Sequence of chain 1.D:
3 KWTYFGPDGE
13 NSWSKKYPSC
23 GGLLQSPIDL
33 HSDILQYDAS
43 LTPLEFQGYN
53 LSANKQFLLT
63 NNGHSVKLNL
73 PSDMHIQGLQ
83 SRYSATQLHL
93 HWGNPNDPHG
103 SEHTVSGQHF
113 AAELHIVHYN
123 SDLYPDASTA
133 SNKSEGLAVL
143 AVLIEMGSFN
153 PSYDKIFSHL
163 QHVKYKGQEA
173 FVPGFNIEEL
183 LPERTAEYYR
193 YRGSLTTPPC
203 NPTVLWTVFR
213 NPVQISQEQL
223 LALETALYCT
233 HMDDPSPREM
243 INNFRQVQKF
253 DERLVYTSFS

Binding-site contacts:
Ligand atom C27 contacts residue ASN64 of chain 1.D at 3.7 Å.
Ligand atom C25 contacts residue THR199 of chain 1.D at 3.8 Å.
Ligand atom N1 contacts residue HIS117 of chain 1.D at 3.4 Å (h-bond).
Ligand atom O5 contacts residue VAL141 of chain 1.D at 3.8 Å.
Ligand atom S4 contacts residue HIS91 of chain 1.D at 3.8 Å.
Ligand atom CL1 contacts residue LEU197 of chain 1.D at 2.8 Å.
Ligand atom C20 contacts residue SER133 of chain 1.D at 3.6 Å.
Ligand atom O5 contacts residue ZN1 of chain 1.K at 3.0 Å.
Ligand atom O6 contacts residue THR198 of chain 1.D at 3.1 Å (h-bond).
Ligand atom N1 contacts residue HIS93 of chain 1.D at 3.4 Å (h-bond).
Ligand atom O23 contacts residue GLN89 of chain 1.D at 3.1 Å (h-bond).
Ligand atom C8 contacts residue LEU197 of chain 1.D at 2.8 Å (hydrophobic).
Ligand atom CL1 contacts residue VAL206 of chain 1.D at 3.9 Å.
Ligand atom C27 contacts residue SER67 of chain 1.D at 3.7 Å.
Ligand atom C22 contacts residue THR199 of chain 1.D at 3.8 Å.
Ligand atom C12 contacts residue THR199 of chain 1.D at 3.9 Å.
Ligand atom C10 contacts residue LEU197 of chain 1.D at 3.9 Å (hydrophobic).
Ligand atom O6 contacts residue LEU197 of chain 1.D at 3.4 Å.
Ligand atom N14 contacts residue GLN89 of chain 1.D at 3.9 Å.
Ligand atom C19 contacts residue ALA129 of chain 1.D at 3.9 Å (hydrophobic).
Ligand atom S4 contacts residue ZN1 of chain 1.K at 3.0 Å.
Ligand atom C7 contacts residue LEU197 of chain 1.D at 3.7 Å (hydrophobic).
Ligand atom C7 contacts residue HIS91 of chain 1.D at 3.8 Å.
Ligand atom O5 contacts residue HIS117 of chain 1.D at 3.3 Å (h-bond).
Ligand atom N24 contacts residue THR199 of chain 1.D at 3.0 Å (h-bond).
Ligand atom N1 contacts residue HIS91 of chain 1.D at 3.2 Å (h-bond).
Ligand atom C9 contacts residue LEU197 of chain 1.D at 3.0 Å (hydrophobic).
Ligand atom C18 contacts residue ALA129 of chain 1.D at 3.9 Å (hydrophobic).
Ligand atom O6 contacts residue TRP208 of chain 1.D at 3.5 Å.
Ligand atom O5 contacts residue HIS91 of chain 1.D at 3.4 Å.
Ligand atom N1 contacts residue THR198 of chain 1.D at 3.0 Å (h-bond).
Ligand atom CL1 contacts residue VAL141 of chain 1.D at 3.3 Å.
Ligand atom C28 contacts residue HIS91 of chain 1.D at 3.2 Å.
Ligand atom C12 contacts residue HIS91 of chain 1.D at 3.6 Å.
Ligand atom N1 contacts residue ZN1 of chain 1.K at 1.9 Å.
Ligand atom O5 contacts residue TRP208 of chain 1.D at 3.7 Å.
Ligand atom S4 contacts residue HIS117 of chain 1.D at 3.9 Å.
Ligand atom C26 contacts residue HIS66 of chain 1.D at 3.7 Å.
Ligand atom C26 contacts residue ASN64 of chain 1.D at 3.6 Å.
Ligand atom C28 contacts residue SER67 of chain 1.D at 3.8 Å.

The protein below binds the small molecule below.
Small molecule (SMILES): CCCCNC(=O)c1cc(S(N)(=O)=O)c(Cl)cc1NC1CCCCC1